Sequence of chain 18.D:
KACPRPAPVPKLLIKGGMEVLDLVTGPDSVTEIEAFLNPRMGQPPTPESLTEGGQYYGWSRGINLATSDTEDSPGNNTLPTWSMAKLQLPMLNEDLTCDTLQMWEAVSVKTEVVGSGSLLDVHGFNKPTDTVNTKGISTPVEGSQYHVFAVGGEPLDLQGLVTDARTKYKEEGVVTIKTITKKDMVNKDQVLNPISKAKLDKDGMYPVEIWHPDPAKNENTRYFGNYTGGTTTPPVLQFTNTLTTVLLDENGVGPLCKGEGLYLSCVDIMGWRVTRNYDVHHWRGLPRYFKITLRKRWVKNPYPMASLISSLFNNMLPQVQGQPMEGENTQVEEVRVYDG

Sequence of chain 18.E:
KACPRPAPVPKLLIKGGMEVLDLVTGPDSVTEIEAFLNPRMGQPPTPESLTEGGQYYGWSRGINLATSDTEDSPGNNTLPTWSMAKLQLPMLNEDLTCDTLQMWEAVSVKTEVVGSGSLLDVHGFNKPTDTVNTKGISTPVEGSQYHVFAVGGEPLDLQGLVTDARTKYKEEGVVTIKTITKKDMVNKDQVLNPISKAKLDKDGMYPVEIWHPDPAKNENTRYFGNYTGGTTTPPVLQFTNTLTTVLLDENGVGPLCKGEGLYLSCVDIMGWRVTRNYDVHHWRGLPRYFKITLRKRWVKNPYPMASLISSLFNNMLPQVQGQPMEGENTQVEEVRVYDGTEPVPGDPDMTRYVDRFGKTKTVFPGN

The protein below binds the small molecule below.
Small molecule (SMILES): CC(=O)N[C@@H]1[C@@H](O[C@@H]2O[C@H](CO)[C@H](O)[C@H](O[C@]3(C(=O)O)C[C@H](O)[C@@H](NC(C)=O)[C@H]([C@H](O)[C@H](O)CO)O3)[C@H]2O)[C@H](O)[C@@H](CO[C@]2(C(=O)O)C[C@H](O)[C@@H](NC(C)=O)[C@H]([C@H](O)[C@H](O)CO)O2)O[C@H]1O

Binding-site contacts:
Ligand atom O4 contacts residue THR291 of chain 18.D at 3.9 Å.
Ligand atom O8 contacts residue ARG77 of chain 18.D at 3.5 Å (salt-bridge).
Ligand atom C1 contacts residue TYR72 of chain 18.D at 3.8 Å (hydrophobic).
Ligand atom C4 contacts residue TYR72 of chain 18.D at 3.4 Å (hydrophobic).
Ligand atom C8 contacts residue ARG77 of chain 18.D at 4.2 Å.
Ligand atom C11 contacts residue TYR72 of chain 18.D at 4.2 Å (hydrophobic).
Ligand atom C6 contacts residue ASN80 of chain 18.D at 4.3 Å.
Ligand atom C5 contacts residue TYR72 of chain 18.D at 3.5 Å (hydrophobic).
Ligand atom C3 contacts residue VAL296 of chain 18.D at 3.6 Å (hydrophobic).
Ligand atom O4 contacts residue TYR72 of chain 18.D at 3.7 Å.
Ligand atom C3 contacts residue ARG77 of chain 18.D at 3.3 Å.
Ligand atom O4 contacts residue HIS298 of chain 18.D at 2.7 Å (h-bond).
Ligand atom O1A contacts residue LYS186 of chain 18.D at 4.3 Å.
Ligand atom O4 contacts residue GLY78 of chain 18.D at 3.4 Å (h-bond).
Ligand atom C2 contacts residue GLY78 of chain 18.D at 4.2 Å.
Ligand atom O4 contacts residue VAL296 of chain 18.D at 3.9 Å.
Ligand atom C6 contacts residue ASN93 of chain 18.D at 3.4 Å.
Ligand atom C10 contacts residue TYR72 of chain 18.D at 4.0 Å (hydrophobic).
Ligand atom C1 contacts residue ARG77 of chain 18.D at 3.1 Å.
Ligand atom O6 contacts residue ASN93 of chain 18.D at 3.6 Å (h-bond).
Ligand atom O3 contacts residue GLY78 of chain 18.D at 3.7 Å.
Ligand atom C4 contacts residue GLY78 of chain 18.D at 3.9 Å.
Ligand atom C4 contacts residue VAL296 of chain 18.D at 4.2 Å (hydrophobic).
Ligand atom C2 contacts residue ARG77 of chain 18.D at 4.0 Å.
Ligand atom C6 contacts residue THR94 of chain 18.D at 4.3 Å.
Ligand atom O1A contacts residue ARG77 of chain 18.D at 2.7 Å (salt-bridge).
Ligand atom O1B contacts residue TYR72 of chain 18.D at 4.0 Å.
Ligand atom O1B contacts residue ARG77 of chain 18.D at 2.4 Å (salt-bridge).
Ligand atom O4 contacts residue ARG77 of chain 18.D at 4.2 Å.
Ligand atom O4 contacts residue ASN80 of chain 18.D at 4.1 Å.
Ligand atom C3 contacts residue HIS298 of chain 18.D at 3.8 Å.
Ligand atom C6 contacts residue TYR72 of chain 18.D at 3.7 Å (hydrophobic).
Ligand atom N5 contacts residue TYR72 of chain 18.D at 2.9 Å (h-bond).
Ligand atom C4 contacts residue HIS298 of chain 18.D at 3.7 Å.
Ligand atom O8 contacts residue TYR72 of chain 18.D at 3.4 Å (h-bond).
Ligand atom C5 contacts residue ASN93 of chain 18.D at 4.1 Å.
Ligand atom C3 contacts residue GLY78 of chain 18.D at 3.8 Å.
Ligand atom O1A contacts residue GLY78 of chain 18.D at 3.8 Å.
Ligand atom O1A contacts residue TYR72 of chain 18.D at 3.4 Å.
Ligand atom C4 contacts residue ARG77 of chain 18.D at 4.0 Å.